Sequence of chain 1.A:
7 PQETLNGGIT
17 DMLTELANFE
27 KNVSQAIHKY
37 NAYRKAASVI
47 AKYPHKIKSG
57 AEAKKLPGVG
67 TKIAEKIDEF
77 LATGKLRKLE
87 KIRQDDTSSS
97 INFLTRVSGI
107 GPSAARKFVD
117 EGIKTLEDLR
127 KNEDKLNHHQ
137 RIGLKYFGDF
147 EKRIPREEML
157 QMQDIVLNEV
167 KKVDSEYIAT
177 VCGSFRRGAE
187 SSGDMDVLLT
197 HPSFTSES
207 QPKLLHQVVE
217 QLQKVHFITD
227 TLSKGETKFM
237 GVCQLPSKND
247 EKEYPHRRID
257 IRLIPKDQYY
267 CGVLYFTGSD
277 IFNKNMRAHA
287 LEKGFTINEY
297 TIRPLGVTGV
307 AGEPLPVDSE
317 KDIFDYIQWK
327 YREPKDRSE

Binding-site contacts:
Ligand atom P contacts residue GLY64 of chain 1.A at 3.9 Å.
Ligand atom P contacts residue LYS68 of chain 1.A at 3.5 Å.
Ligand atom C4' contacts residue GLY64 of chain 1.A at 3.3 Å.
Ligand atom C5' contacts residue TYR39 of chain 1.A at 3.4 Å (hydrophobic).
Ligand atom OP1 contacts residue LYS68 of chain 1.A at 3.2 Å (salt-bridge).
Ligand atom OP1 contacts residue ILE69 of chain 1.A at 2.9 Å (h-bond).
Ligand atom OP1 contacts residue THR67 of chain 1.A at 3.8 Å.
Ligand atom C5' contacts residue GLY64 of chain 1.A at 3.2 Å.
Ligand atom C3' contacts residue GLY66 of chain 1.A at 3.9 Å.
Ligand atom OP1 contacts residue PRO63 of chain 1.A at 3.8 Å.
Ligand atom N7 contacts residue LYS35 of chain 1.A at 3.8 Å.
Ligand atom OP1 contacts residue LYS35 of chain 1.A at 3.9 Å.
Ligand atom C5' contacts residue GLY66 of chain 1.A at 3.6 Å.
Ligand atom N3 contacts residue ALA38 of chain 1.A at 3.5 Å.
Ligand atom O3' contacts residue GLY64 of chain 1.A at 3.4 Å.
Ligand atom OP1 contacts residue GLY64 of chain 1.A at 2.9 Å (h-bond).
Ligand atom P contacts residue NA1 of chain 1.F at 3.7 Å.
Ligand atom OP2 contacts residue THR67 of chain 1.A at 3.6 Å (h-bond).
Ligand atom P contacts residue ILE69 of chain 1.A at 3.8 Å.
Ligand atom O5' contacts residue GLY66 of chain 1.A at 3.6 Å (h-bond).
Ligand atom OP2 contacts residue LYS68 of chain 1.A at 3.0 Å (salt-bridge).
Ligand atom OP3 contacts residue LYS35 of chain 1.A at 2.9 Å (salt-bridge).
Ligand atom OP2 contacts residue LYS68 of chain 1.A at 3.0 Å (salt-bridge).
Ligand atom P contacts residue GLY66 of chain 1.A at 3.7 Å.
Ligand atom C8 contacts residue LYS35 of chain 1.A at 3.8 Å.
Ligand atom P contacts residue LYS68 of chain 1.A at 3.7 Å.
Ligand atom OP1 contacts residue VAL65 of chain 1.A at 3.5 Å (h-bond).
Ligand atom OP1 contacts residue NA1 of chain 1.F at 2.7 Å (h-bond).
Ligand atom OP2 contacts residue NA1 of chain 1.F at 3.9 Å.
Ligand atom O4' contacts residue ALA38 of chain 1.A at 3.8 Å.
Ligand atom C3' contacts residue LYS68 of chain 1.A at 3.9 Å.
Ligand atom OP1 contacts residue GLY66 of chain 1.A at 2.8 Å (h-bond).
Ligand atom OP2 contacts residue GLY66 of chain 1.A at 3.9 Å.
Ligand atom O3' contacts residue VAL65 of chain 1.A at 3.9 Å.
Ligand atom O3' contacts residue ILE69 of chain 1.A at 3.6 Å.
Ligand atom P contacts residue VAL65 of chain 1.A at 3.9 Å.
Ligand atom OP2 contacts residue VAL65 of chain 1.A at 3.8 Å.
Ligand atom OP1 contacts residue LEU62 of chain 1.A at 3.8 Å.
Ligand atom OP2 contacts residue GLY66 of chain 1.A at 3.9 Å.
Ligand atom OP1 contacts residue LYS68 of chain 1.A at 3.5 Å (salt-bridge).

The protein below binds the small molecule below.
Small molecule (SMILES): Cc1cn([C@H]2C[C@H](O[P](=O)(O)OC[C@H]3O[C@@H](n4ccc(N)nc4=O)C[C@@H]3O[P](=O)(O)OC[C@H]3O[C@@H](n4cnc5c(=O)nc(N)[nH]c54)C[C@@H]3O[P](=O)(O)OC[C@H]3O[C@@H](n4cnc5c(=O)nc(N)[nH]c54)C[C@@H]3O)[C@@H](CO[P](=O)(O)O[C@H]3C[C@H](n4cnc5c(=O)nc(N)[nH]c54)O[C@@H]3COP(=O)(O)O)O2)c(=O)[nH]c1=O